Binding-site contacts:
Ligand atom C3 contacts residue THR85 of chain 19.F at 4.4 Å.
Ligand atom C6 contacts residue NAG1 of chain 19.K at 4.2 Å.
Ligand atom O5 contacts residue ASN175 of chain 19.F at 2.4 Å (h-bond).
Ligand atom O4 contacts residue NAG1 of chain 19.K at 2.3 Å (h-bond).
Ligand atom C2 contacts residue THR85 of chain 19.F at 4.5 Å.
Ligand atom O6 contacts residue THR85 of chain 19.F at 4.4 Å.
Ligand atom C1 contacts residue GLU174 of chain 19.F at 4.1 Å.
Ligand atom C8 contacts residue GLU87 of chain 19.F at 3.6 Å.
Ligand atom C8 contacts residue ASN175 of chain 19.F at 4.5 Å.
Ligand atom C5 contacts residue THR85 of chain 19.F at 4.0 Å.
Ligand atom C5 contacts residue NAG1 of chain 19.K at 3.8 Å.
Ligand atom O3 contacts residue NAG1 of chain 19.K at 3.9 Å.
Ligand atom C8 contacts residue ARG88 of chain 19.F at 4.3 Å.
Ligand atom N2 contacts residue PRO86 of chain 19.F at 3.9 Å.
Ligand atom C3 contacts residue ASN175 of chain 19.F at 3.8 Å.
Ligand atom C7 contacts residue PRO86 of chain 19.F at 4.3 Å (hydrophobic).
Ligand atom O6 contacts residue PHE173 of chain 19.F at 4.0 Å.
Ligand atom C4 contacts residue ASN175 of chain 19.F at 4.2 Å.
Ligand atom N2 contacts residue THR85 of chain 19.F at 4.5 Å.
Ligand atom C2 contacts residue ASN175 of chain 19.F at 2.4 Å.
Ligand atom C1 contacts residue THR85 of chain 19.F at 3.8 Å.
Ligand atom N2 contacts residue ASN175 of chain 19.F at 2.9 Å (h-bond).
Ligand atom C1 contacts residue ASN175 of chain 19.F at 1.4 Å.
Ligand atom C5 contacts residue ASN175 of chain 19.F at 3.7 Å.
Ligand atom O5 contacts residue THR85 of chain 19.F at 4.3 Å.
Ligand atom C4 contacts residue NAG1 of chain 19.K at 3.5 Å.
Ligand atom O7 contacts residue ASN175 of chain 19.F at 3.5 Å (h-bond).
Ligand atom O5 contacts residue GLU174 of chain 19.F at 3.5 Å (salt-bridge).
Ligand atom O6 contacts residue GLU174 of chain 19.F at 3.8 Å.
Ligand atom C7 contacts residue ASN175 of chain 19.F at 3.4 Å.
Ligand atom C8 contacts residue PRO86 of chain 19.F at 3.6 Å (hydrophobic).
Ligand atom C3 contacts residue NAG1 of chain 19.K at 3.7 Å.

Sequence of chain 19.F:
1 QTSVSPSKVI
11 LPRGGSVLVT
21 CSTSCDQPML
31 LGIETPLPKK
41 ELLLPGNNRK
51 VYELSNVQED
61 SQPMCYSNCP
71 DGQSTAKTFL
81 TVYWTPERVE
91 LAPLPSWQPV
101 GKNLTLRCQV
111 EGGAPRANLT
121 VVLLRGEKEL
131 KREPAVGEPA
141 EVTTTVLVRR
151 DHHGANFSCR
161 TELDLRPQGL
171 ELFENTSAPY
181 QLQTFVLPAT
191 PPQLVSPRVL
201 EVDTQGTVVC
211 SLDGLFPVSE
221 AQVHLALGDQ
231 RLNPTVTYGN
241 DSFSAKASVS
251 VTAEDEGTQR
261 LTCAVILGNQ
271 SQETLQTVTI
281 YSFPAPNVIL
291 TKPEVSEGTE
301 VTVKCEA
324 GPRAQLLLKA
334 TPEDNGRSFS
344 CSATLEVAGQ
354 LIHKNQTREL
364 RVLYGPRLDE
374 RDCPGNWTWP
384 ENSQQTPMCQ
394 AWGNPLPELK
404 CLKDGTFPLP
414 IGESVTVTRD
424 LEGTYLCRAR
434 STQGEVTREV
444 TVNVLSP

This small molecule binds to this protein.
Small molecule (SMILES): CC(=O)N[C@@H]1[C@@H](O)[C@H](O)[C@@H](CO)O[C@H]1O